Binding-site contacts:
Ligand atom C6 contacts residue ALA307 of chain 1.B at 4.2 Å (hydrophobic).
Ligand atom O1 contacts residue ASP394 of chain 1.B at 3.5 Å (salt-bridge).
Ligand atom C10 contacts residue ASN401 of chain 1.B at 3.9 Å.
Ligand atom O3 contacts residue ARG276 of chain 1.B at 3.5 Å (salt-bridge).
Ligand atom O3 contacts residue THR398 of chain 1.B at 3.8 Å.
Ligand atom N contacts residue THR398 of chain 1.B at 3.3 Å (h-bond).
Ligand atom C7 contacts residue ASP394 of chain 1.B at 3.5 Å.
Ligand atom C9 contacts residue ARG397 of chain 1.B at 4.0 Å.
Ligand atom O3 contacts residue SER277 of chain 1.B at 3.3 Å.
Ligand atom C10 contacts residue SER277 of chain 1.B at 4.3 Å.
Ligand atom O5 contacts residue THR314 of chain 1.B at 2.5 Å (h-bond).
Ligand atom C7 contacts residue THR398 of chain 1.B at 3.4 Å.
Ligand atom C9 contacts residue THR314 of chain 1.B at 3.1 Å.
Ligand atom C10 contacts residue SER278 of chain 1.B at 3.5 Å.
Ligand atom C11 contacts residue THR314 of chain 1.B at 4.3 Å.
Ligand atom N contacts residue ARG276 of chain 1.B at 2.7 Å (salt-bridge).
Ligand atom O5 contacts residue MET311 of chain 1.B at 4.2 Å.
Ligand atom C5 contacts residue MET311 of chain 1.B at 4.1 Å (hydrophobic).
Ligand atom C7 contacts residue ARG276 of chain 1.B at 3.9 Å.
Ligand atom C2 contacts residue GLY359 of chain 1.B at 3.5 Å.
Ligand atom O5 contacts residue ASN401 of chain 1.B at 4.2 Å.
Ligand atom O4 contacts residue THR398 of chain 1.B at 3.4 Å.
Ligand atom C5 contacts residue GLY359 of chain 1.B at 3.5 Å.
Ligand atom C10 contacts residue ARG276 of chain 1.B at 4.0 Å.
Ligand atom O3 contacts residue SER278 of chain 1.B at 2.6 Å (h-bond).
Ligand atom C9 contacts residue ASP394 of chain 1.B at 4.4 Å.
Ligand atom C9 contacts residue ASN401 of chain 1.B at 4.3 Å.
Ligand atom C8 contacts residue ALA358 of chain 1.B at 4.2 Å (hydrophobic).
Ligand atom C6 contacts residue MET311 of chain 1.B at 3.9 Å (hydrophobic).
Ligand atom O4 contacts residue ASN401 of chain 1.B at 2.9 Å (h-bond).
Ligand atom C11 contacts residue ASP394 of chain 1.B at 4.4 Å.
Ligand atom C7 contacts residue ASN401 of chain 1.B at 4.2 Å.
Ligand atom O4 contacts residue SER278 of chain 1.B at 3.2 Å.
Ligand atom N contacts residue ASP394 of chain 1.B at 2.8 Å (salt-bridge).
Ligand atom C2 contacts residue ALA358 of chain 1.B at 4.4 Å (hydrophobic).
Ligand atom O1 contacts residue THR314 of chain 1.B at 3.5 Å (h-bond).
Ligand atom C8 contacts residue MET311 of chain 1.B at 3.7 Å (hydrophobic).
Ligand atom C5 contacts residue ALA358 of chain 1.B at 3.6 Å (hydrophobic).
Ligand atom O1 contacts residue ARG397 of chain 1.B at 2.9 Å (salt-bridge).
Ligand atom C10 contacts residue THR398 of chain 1.B at 3.5 Å.

Sequence of chain 1.B:
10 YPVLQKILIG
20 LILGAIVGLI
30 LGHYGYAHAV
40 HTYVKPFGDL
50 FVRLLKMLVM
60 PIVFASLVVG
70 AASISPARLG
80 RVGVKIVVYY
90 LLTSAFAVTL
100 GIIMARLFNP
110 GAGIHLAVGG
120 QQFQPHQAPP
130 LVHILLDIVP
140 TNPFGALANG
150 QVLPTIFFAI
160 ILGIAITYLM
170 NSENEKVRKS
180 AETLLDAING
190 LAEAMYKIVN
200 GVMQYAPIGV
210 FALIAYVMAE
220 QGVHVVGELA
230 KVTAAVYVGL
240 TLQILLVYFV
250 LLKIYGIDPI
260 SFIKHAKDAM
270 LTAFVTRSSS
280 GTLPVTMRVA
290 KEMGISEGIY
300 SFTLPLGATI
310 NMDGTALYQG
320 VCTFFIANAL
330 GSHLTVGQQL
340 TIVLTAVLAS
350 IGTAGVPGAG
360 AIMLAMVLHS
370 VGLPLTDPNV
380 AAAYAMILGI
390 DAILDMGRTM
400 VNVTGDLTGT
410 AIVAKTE

A protein and the small-molecule ligand that binds it are described below.
Small molecule (SMILES): N[C@H](C(=O)O)[C@H](OCc1ccccc1)C(=O)O